Sequence of chain 1.C:
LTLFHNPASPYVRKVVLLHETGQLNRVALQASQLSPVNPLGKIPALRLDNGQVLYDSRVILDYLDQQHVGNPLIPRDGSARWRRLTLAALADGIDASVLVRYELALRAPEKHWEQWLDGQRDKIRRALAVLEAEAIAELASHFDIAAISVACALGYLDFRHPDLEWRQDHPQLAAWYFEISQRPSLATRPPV

Sequence of chain 1.B:
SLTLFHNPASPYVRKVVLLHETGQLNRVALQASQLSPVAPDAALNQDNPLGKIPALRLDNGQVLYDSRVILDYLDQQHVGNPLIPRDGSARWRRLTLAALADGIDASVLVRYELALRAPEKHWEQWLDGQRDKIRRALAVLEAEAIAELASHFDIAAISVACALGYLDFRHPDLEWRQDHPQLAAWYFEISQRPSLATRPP

Binding-site contacts:
Ligand atom C1 contacts residue SER69 of chain 1.B at 3.4 Å.
Ligand atom CD1 contacts residue ILE55 of chain 1.B at 3.5 Å (hydrophobic).
Ligand atom C10 contacts residue ARG173 of chain 1.B at 3.5 Å.
Ligand atom O31 contacts residue LYS54 of chain 1.B at 3.5 Å.
Ligand atom C08 contacts residue SER11 of chain 1.B at 3.6 Å.
Ligand atom CA3 contacts residue GLY53 of chain 1.B at 3.5 Å.
Ligand atom O32 contacts residue LYS136 of chain 1.C at 2.6 Å (salt-bridge).
Ligand atom C3 contacts residue PRO39 of chain 1.B at 3.6 Å (hydrophobic).
Ligand atom O01 contacts residue SER69 of chain 1.B at 2.6 Å (h-bond).
Ligand atom N3 contacts residue TYR115 of chain 1.B at 2.7 Å (h-bond).
Ligand atom O02 contacts residue ASP68 of chain 1.B at 3.5 Å.
Ligand atom O32 contacts residue GLY53 of chain 1.B at 3.3 Å (h-bond).
Ligand atom O32 contacts residue SER38 of chain 1.B at 3.4 Å.
Ligand atom O2 contacts residue ILE55 of chain 1.B at 2.9 Å (h-bond).
Ligand atom CA1 contacts residue ASP68 of chain 1.B at 3.5 Å.
Ligand atom C09 contacts residue TYR169 of chain 1.B at 3.4 Å (hydrophobic).
Ligand atom N2 contacts residue ILE55 of chain 1.B at 2.9 Å (h-bond).
Ligand atom O2 contacts residue LYS54 of chain 1.B at 3.1 Å.
Ligand atom O11 contacts residue TYR169 of chain 1.B at 2.5 Å (h-bond).
Ligand atom O02 contacts residue PRO56 of chain 1.B at 3.4 Å.
Ligand atom O02 contacts residue SER69 of chain 1.B at 2.9 Å (h-bond).
Ligand atom SG2 contacts residue SER11 of chain 1.B at 3.3 Å (h-bond).
Ligand atom O01 contacts residue TYR13 of chain 1.B at 3.2 Å.
Ligand atom O31 contacts residue PRO39 of chain 1.B at 3.5 Å.
Ligand atom C1 contacts residue ASP68 of chain 1.B at 3.4 Å.
Ligand atom CG1 contacts residue TYR13 of chain 1.B at 3.4 Å (hydrophobic).
Ligand atom O11 contacts residue ARG173 of chain 1.B at 2.9 Å (salt-bridge).
Ligand atom C3 contacts residue GLY53 of chain 1.B at 3.5 Å.
Ligand atom C10 contacts residue TYR169 of chain 1.B at 3.4 Å (hydrophobic).
Ligand atom O32 contacts residue PRO39 of chain 1.B at 3.2 Å (h-bond).
Ligand atom C3 contacts residue LYS136 of chain 1.C at 3.3 Å.
Ligand atom CD1 contacts residue TYR13 of chain 1.B at 3.5 Å (hydrophobic).
Ligand atom O31 contacts residue LYS136 of chain 1.C at 3.5 Å (salt-bridge).
Ligand atom N1 contacts residue ASP68 of chain 1.B at 2.8 Å (salt-bridge).
Ligand atom CG1 contacts residue ILE55 of chain 1.B at 3.2 Å (hydrophobic).
Ligand atom O01 contacts residue ASP68 of chain 1.B at 3.4 Å (salt-bridge).
Ligand atom CA3 contacts residue TYR115 of chain 1.B at 3.4 Å (hydrophobic).
Ligand atom OE1 contacts residue TYR13 of chain 1.B at 3.6 Å.
Ligand atom O12 contacts residue ARG173 of chain 1.B at 3.0 Å (salt-bridge).
Ligand atom O2 contacts residue LEU37 of chain 1.B at 3.6 Å.

The small molecule below binds the protein below.
Small molecule (SMILES): N[C@@H](CCC(=O)N[C@@H](CSCCC(=O)O)C(=O)NCC(=O)O)C(=O)O